Sequence of chain 1.D:
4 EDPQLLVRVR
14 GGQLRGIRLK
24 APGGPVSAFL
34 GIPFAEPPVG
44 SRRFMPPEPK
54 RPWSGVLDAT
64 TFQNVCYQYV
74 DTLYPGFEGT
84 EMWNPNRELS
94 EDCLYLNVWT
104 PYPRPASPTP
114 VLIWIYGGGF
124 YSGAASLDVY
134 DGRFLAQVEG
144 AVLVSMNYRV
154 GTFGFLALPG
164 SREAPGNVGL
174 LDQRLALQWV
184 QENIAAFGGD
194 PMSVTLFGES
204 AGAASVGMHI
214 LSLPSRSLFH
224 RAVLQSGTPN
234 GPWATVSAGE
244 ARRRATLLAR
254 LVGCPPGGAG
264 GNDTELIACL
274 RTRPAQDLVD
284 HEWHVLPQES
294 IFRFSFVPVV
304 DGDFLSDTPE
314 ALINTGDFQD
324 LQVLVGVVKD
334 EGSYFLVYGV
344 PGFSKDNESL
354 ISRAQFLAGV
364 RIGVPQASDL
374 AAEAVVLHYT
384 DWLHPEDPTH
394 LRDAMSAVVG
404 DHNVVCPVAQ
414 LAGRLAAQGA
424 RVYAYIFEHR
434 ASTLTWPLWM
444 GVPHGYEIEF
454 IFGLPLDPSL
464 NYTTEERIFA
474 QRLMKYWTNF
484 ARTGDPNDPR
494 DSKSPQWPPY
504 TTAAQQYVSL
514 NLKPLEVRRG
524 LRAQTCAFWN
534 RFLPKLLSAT

Binding-site contacts:
Ligand atom O5 contacts residue ASN265 of chain 1.D at 2.4 Å (h-bond).
Ligand atom C1 contacts residue ASN265 of chain 1.D at 1.4 Å.
Ligand atom N2 contacts residue ASN265 of chain 1.D at 2.9 Å (h-bond).
Ligand atom C3 contacts residue ASN265 of chain 1.D at 3.8 Å.
Ligand atom C4 contacts residue ASN265 of chain 1.D at 4.1 Å.
Ligand atom O7 contacts residue ASN265 of chain 1.D at 3.3 Å (h-bond).
Ligand atom C2 contacts residue ASN265 of chain 1.D at 2.5 Å.
Ligand atom C7 contacts residue ASN265 of chain 1.D at 3.0 Å.
Ligand atom O5 contacts residue THR267 of chain 1.D at 4.3 Å.
Ligand atom C6 contacts residue ASN265 of chain 1.D at 3.3 Å.
Ligand atom C8 contacts residue ASN265 of chain 1.D at 3.3 Å.
Ligand atom C5 contacts residue ASN265 of chain 1.D at 3.3 Å.

The small molecule below binds the protein below.
Small molecule (SMILES): CC(=O)N[C@@H]1[C@@H](O)[C@H](O)[C@@H](CO)O[C@H]1O